A small-molecule ligand and the protein it binds are described below.
Small molecule (SMILES): CC(C)(CO)[C@@H](O)C(=O)[O-]

Sequence of chain 1.A:
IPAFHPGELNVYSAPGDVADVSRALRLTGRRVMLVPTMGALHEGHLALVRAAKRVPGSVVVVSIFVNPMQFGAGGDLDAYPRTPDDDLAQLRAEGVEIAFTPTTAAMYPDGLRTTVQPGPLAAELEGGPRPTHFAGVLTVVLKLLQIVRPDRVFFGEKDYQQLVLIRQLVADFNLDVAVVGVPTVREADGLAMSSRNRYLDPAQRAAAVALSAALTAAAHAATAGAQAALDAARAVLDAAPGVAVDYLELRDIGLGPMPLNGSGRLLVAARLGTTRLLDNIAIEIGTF

Binding-site contacts:
Ligand atom C4 contacts residue THR39 of chain 1.A at 3.7 Å.
Ligand atom C5 contacts residue PRO38 of chain 1.A at 4.5 Å (hydrophobic).
Ligand atom O1 contacts residue GLN164 of chain 1.A at 2.6 Å (h-bond).
Ligand atom C6 contacts residue GLN72 of chain 1.A at 3.3 Å.
Ligand atom C5 contacts residue VAL139 of chain 1.A at 4.3 Å (hydrophobic).
Ligand atom C3 contacts residue GLN72 of chain 1.A at 4.4 Å.
Ligand atom O4 contacts residue GLN72 of chain 1.A at 2.8 Å (h-bond).
Ligand atom C1 contacts residue MET40 of chain 1.A at 4.3 Å (hydrophobic).
Ligand atom C1 contacts residue APC1 of chain 1.D at 3.5 Å.
Ligand atom C6 contacts residue VAL143 of chain 1.A at 4.0 Å (hydrophobic).
Ligand atom O4 contacts residue MET40 of chain 1.A at 3.8 Å.
Ligand atom C6 contacts residue VAL142 of chain 1.A at 3.5 Å (hydrophobic).
Ligand atom C2 contacts residue GLN164 of chain 1.A at 3.8 Å.
Ligand atom O1 contacts residue APC1 of chain 1.D at 3.3 Å.
Ligand atom C5 contacts residue GLN164 of chain 1.A at 3.7 Å.
Ligand atom O4 contacts residue ASN69 of chain 1.A at 4.0 Å.
Ligand atom O3 contacts residue GLN164 of chain 1.A at 2.7 Å (h-bond).
Ligand atom O4 contacts residue VAL142 of chain 1.A at 3.5 Å.
Ligand atom C4 contacts residue PRO38 of chain 1.A at 3.5 Å (hydrophobic).
Ligand atom O3 contacts residue VAL139 of chain 1.A at 3.8 Å.
Ligand atom C1 contacts residue GLN164 of chain 1.A at 3.8 Å.
Ligand atom C2 contacts residue MET40 of chain 1.A at 3.9 Å (hydrophobic).
Ligand atom C4 contacts residue MET40 of chain 1.A at 4.2 Å (hydrophobic).
Ligand atom C6 contacts residue VAL139 of chain 1.A at 4.3 Å (hydrophobic).
Ligand atom C3 contacts residue GLN164 of chain 1.A at 4.3 Å.
Ligand atom C2 contacts residue GLN72 of chain 1.A at 3.5 Å.
Ligand atom C5 contacts residue VAL143 of chain 1.A at 3.9 Å (hydrophobic).
Ligand atom C1 contacts residue GLN72 of chain 1.A at 4.5 Å.
Ligand atom O3 contacts residue GLN72 of chain 1.A at 2.8 Å (h-bond).
Ligand atom C5 contacts residue PHE157 of chain 1.A at 3.3 Å (hydrophobic).
Ligand atom O2 contacts residue APC1 of chain 1.D at 2.7 Å (h-bond).
Ligand atom O2 contacts residue MET40 of chain 1.A at 3.6 Å.